A small-molecule ligand and the protein it binds are described below.
Small molecule (SMILES): Nc1ccc(C(=O)O)cc1O

Sequence of chain 1.B:
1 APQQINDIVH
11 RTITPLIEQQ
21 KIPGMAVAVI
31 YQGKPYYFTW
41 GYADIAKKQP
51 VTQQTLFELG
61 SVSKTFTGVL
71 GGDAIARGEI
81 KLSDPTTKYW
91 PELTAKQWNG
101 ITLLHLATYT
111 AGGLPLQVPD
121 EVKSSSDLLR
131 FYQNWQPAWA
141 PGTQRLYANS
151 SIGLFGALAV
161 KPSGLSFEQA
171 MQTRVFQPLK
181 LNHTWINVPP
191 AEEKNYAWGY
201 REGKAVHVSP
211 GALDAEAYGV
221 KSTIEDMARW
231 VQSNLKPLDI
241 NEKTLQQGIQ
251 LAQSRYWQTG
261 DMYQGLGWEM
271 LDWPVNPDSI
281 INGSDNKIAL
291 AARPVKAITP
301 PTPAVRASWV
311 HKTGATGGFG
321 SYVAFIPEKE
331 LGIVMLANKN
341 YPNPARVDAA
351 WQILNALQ

Binding-site contacts:
Ligand atom O11 contacts residue PRO141 of chain 1.B at 4.3 Å.
Ligand atom C2 contacts residue ALA140 of chain 1.B at 3.7 Å (hydrophobic).
Ligand atom C4 contacts residue PRO141 of chain 1.B at 4.3 Å (hydrophobic).
Ligand atom N1 contacts residue ALA138 of chain 1.B at 3.7 Å.
Ligand atom C6 contacts residue ALA140 of chain 1.B at 3.6 Å (hydrophobic).
Ligand atom O10 contacts residue ALA140 of chain 1.B at 4.0 Å.
Ligand atom C3 contacts residue TRP139 of chain 1.B at 3.8 Å (hydrophobic).
Ligand atom O9 contacts residue TRP139 of chain 1.B at 4.4 Å.
Ligand atom O9 contacts residue ALA140 of chain 1.B at 4.0 Å.
Ligand atom C8 contacts residue ALA140 of chain 1.B at 3.9 Å (hydrophobic).
Ligand atom C3 contacts residue ALA140 of chain 1.B at 4.0 Å (hydrophobic).
Ligand atom N1 contacts residue ALA140 of chain 1.B at 4.1 Å.
Ligand atom C4 contacts residue TRP139 of chain 1.B at 4.5 Å (hydrophobic).
Ligand atom N1 contacts residue PRO137 of chain 1.B at 3.4 Å (h-bond).
Ligand atom C7 contacts residue ALA140 of chain 1.B at 3.6 Å (hydrophobic).
Ligand atom C7 contacts residue TRP139 of chain 1.B at 4.0 Å (hydrophobic).
Ligand atom C2 contacts residue TRP139 of chain 1.B at 3.6 Å (hydrophobic).
Ligand atom N1 contacts residue TRP139 of chain 1.B at 3.6 Å.
Ligand atom C4 contacts residue ALA140 of chain 1.B at 3.9 Å (hydrophobic).
Ligand atom C5 contacts residue ALA140 of chain 1.B at 3.6 Å (hydrophobic).
Ligand atom C3 contacts residue PRO137 of chain 1.B at 4.2 Å (hydrophobic).